This protein binds this small molecule.
Small molecule (SMILES): OC[C@H]1O[C@@H](O)[C@H](O)[C@@H](O)[C@@H]1O

Binding-site contacts:
Ligand atom O1 contacts residue THR189 of chain 3.A at 4.0 Å.
Ligand atom C4 contacts residue TRP188 of chain 3.A at 4.1 Å (hydrophobic).
Ligand atom C1 contacts residue TRP188 of chain 3.A at 3.6 Å (hydrophobic).
Ligand atom O6 contacts residue THR189 of chain 3.A at 3.8 Å.
Ligand atom C5 contacts residue TRP188 of chain 3.A at 3.6 Å (hydrophobic).
Ligand atom O1 contacts residue TRP188 of chain 3.A at 4.0 Å.
Ligand atom C1 contacts residue PRO221 of chain 3.A at 4.2 Å (hydrophobic).
Ligand atom O5 contacts residue TRP188 of chain 3.A at 3.6 Å.
Ligand atom C5 contacts residue THR189 of chain 3.A at 4.0 Å.
Ligand atom O1 contacts residue PRO190 of chain 3.A at 3.5 Å.
Ligand atom O5 contacts residue PRO190 of chain 3.A at 3.4 Å.
Ligand atom C6 contacts residue PRO190 of chain 3.A at 3.9 Å (hydrophobic).
Ligand atom O6 contacts residue TRP188 of chain 3.A at 4.4 Å.
Ligand atom C6 contacts residue TRP188 of chain 3.A at 3.3 Å (hydrophobic).
Ligand atom O1 contacts residue PRO221 of chain 3.A at 3.6 Å.
Ligand atom C6 contacts residue GLU193 of chain 3.A at 3.4 Å.
Ligand atom O6 contacts residue PRO190 of chain 3.A at 3.7 Å.
Ligand atom O4 contacts residue TRP188 of chain 3.A at 3.3 Å (h-bond).
Ligand atom O1 contacts residue GLY20 of chain 3.A at 3.4 Å.
Ligand atom O6 contacts residue GLU193 of chain 3.A at 2.6 Å (salt-bridge).
Ligand atom C6 contacts residue THR189 of chain 3.A at 3.5 Å.
Ligand atom C1 contacts residue PRO190 of chain 3.A at 4.1 Å (hydrophobic).
Ligand atom C5 contacts residue PRO190 of chain 3.A at 4.4 Å (hydrophobic).
Ligand atom O5 contacts residue THR189 of chain 3.A at 3.4 Å.
Ligand atom C1 contacts residue THR189 of chain 3.A at 4.0 Å.

Sequence of chain 3.A:
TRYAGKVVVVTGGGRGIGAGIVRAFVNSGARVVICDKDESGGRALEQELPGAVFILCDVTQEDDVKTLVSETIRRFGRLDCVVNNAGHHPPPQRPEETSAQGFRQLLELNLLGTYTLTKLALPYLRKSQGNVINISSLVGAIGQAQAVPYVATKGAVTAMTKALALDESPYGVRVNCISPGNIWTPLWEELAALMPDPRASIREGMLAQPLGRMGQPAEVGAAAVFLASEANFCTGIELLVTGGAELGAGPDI